Binding-site contacts:
Ligand atom C7 contacts residue THR98 of chain 1.F at 4.0 Å.
Ligand atom C6 contacts residue TRP108 of chain 1.I at 4.1 Å (hydrophobic).
Ligand atom N2 contacts residue GLN100 of chain 1.F at 4.2 Å.
Ligand atom O7 contacts residue GLN100 of chain 1.F at 4.1 Å.
Ligand atom C7 contacts residue GLN118 of chain 1.I at 4.3 Å.
Ligand atom N2 contacts residue GLN118 of chain 1.I at 3.5 Å (h-bond).
Ligand atom C5 contacts residue GLN118 of chain 1.I at 4.4 Å.
Ligand atom C8 contacts residue PHE121 of chain 1.F at 4.2 Å (hydrophobic).
Ligand atom O6 contacts residue LYS131 of chain 1.F at 3.6 Å.
Ligand atom O5 contacts residue LYS131 of chain 1.F at 3.9 Å.
Ligand atom O6 contacts residue TRP108 of chain 1.I at 4.4 Å.
Ligand atom C8 contacts residue TRP108 of chain 1.I at 3.8 Å (hydrophobic).
Ligand atom C8 contacts residue GLN118 of chain 1.I at 4.2 Å.
Ligand atom O7 contacts residue THR98 of chain 1.F at 4.0 Å.
Ligand atom C7 contacts residue TRP108 of chain 1.I at 4.5 Å (hydrophobic).
Ligand atom N2 contacts residue ASN122 of chain 1.F at 2.9 Å (h-bond).
Ligand atom C2 contacts residue GLN118 of chain 1.I at 4.3 Å.
Ligand atom O7 contacts residue TRP108 of chain 1.I at 4.3 Å.
Ligand atom C1 contacts residue GLN118 of chain 1.I at 4.1 Å.
Ligand atom O7 contacts residue ASN122 of chain 1.F at 3.9 Å.
Ligand atom O4 contacts residue GLN118 of chain 1.I at 4.4 Å.
Ligand atom O7 contacts residue ASP129 of chain 1.E at 4.2 Å.
Ligand atom C8 contacts residue THR98 of chain 1.F at 3.1 Å.
Ligand atom C6 contacts residue GLN118 of chain 1.I at 3.5 Å.
Ligand atom C4 contacts residue ASN122 of chain 1.F at 4.2 Å.
Ligand atom O6 contacts residue GLN118 of chain 1.I at 3.1 Å (h-bond).
Ligand atom O3 contacts residue GLN100 of chain 1.F at 3.7 Å.
Ligand atom C4 contacts residue GLN118 of chain 1.I at 4.2 Å.
Ligand atom C3 contacts residue ASN122 of chain 1.F at 3.8 Å.
Ligand atom O5 contacts residue ASN122 of chain 1.F at 2.4 Å (h-bond).
Ligand atom C7 contacts residue GLN100 of chain 1.F at 3.7 Å.
Ligand atom C8 contacts residue SER120 of chain 1.F at 3.9 Å.
Ligand atom C5 contacts residue ASN122 of chain 1.F at 3.7 Å.
Ligand atom C1 contacts residue ASN122 of chain 1.F at 1.4 Å.
Ligand atom C7 contacts residue ASN122 of chain 1.F at 3.6 Å.
Ligand atom C8 contacts residue GLN100 of chain 1.F at 3.5 Å.
Ligand atom C2 contacts residue ASN122 of chain 1.F at 2.4 Å.

Sequence of chain 1.I:
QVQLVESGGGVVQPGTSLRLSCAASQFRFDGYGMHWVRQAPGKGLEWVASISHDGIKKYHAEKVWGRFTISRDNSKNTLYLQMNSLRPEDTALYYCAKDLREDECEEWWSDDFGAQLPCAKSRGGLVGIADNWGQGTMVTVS

Sequence of chain 1.F:
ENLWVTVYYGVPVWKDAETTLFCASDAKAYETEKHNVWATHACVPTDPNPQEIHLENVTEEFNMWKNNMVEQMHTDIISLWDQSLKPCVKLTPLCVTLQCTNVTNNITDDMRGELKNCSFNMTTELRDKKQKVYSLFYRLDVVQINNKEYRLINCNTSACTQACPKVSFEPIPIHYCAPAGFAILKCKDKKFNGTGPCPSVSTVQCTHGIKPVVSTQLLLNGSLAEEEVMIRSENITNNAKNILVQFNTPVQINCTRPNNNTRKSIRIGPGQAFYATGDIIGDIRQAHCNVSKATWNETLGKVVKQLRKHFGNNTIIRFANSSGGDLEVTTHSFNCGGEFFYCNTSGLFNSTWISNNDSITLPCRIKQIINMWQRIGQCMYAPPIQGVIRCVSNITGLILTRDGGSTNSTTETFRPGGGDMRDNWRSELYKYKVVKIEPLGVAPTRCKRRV

Sequence of chain 1.E:
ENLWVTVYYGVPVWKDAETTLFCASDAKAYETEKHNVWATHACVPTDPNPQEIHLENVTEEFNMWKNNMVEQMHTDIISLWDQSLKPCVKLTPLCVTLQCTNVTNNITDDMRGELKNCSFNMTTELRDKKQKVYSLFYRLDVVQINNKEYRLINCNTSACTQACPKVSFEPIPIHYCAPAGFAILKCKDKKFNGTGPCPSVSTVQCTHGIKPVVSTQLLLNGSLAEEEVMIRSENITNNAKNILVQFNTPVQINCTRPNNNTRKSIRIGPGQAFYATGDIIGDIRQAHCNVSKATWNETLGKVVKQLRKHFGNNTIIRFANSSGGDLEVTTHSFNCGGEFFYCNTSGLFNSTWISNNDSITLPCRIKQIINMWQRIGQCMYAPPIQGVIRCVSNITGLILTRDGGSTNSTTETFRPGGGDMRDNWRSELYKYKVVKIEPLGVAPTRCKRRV

The small molecule below binds the protein below.
Small molecule (SMILES): CC(=O)N[C@H]1[C@H](O[C@H]2[C@H](O)[C@@H](NC(C)=O)CO[C@@H]2CO)O[C@H](CO)[C@@H](O[C@@H]2O[C@H](CO[C@H]3O[C@H](CO)[C@@H](O)[C@H](O)[C@@H]3O)[C@@H](O)[C@H](O[C@H]3O[C@H](CO)[C@@H](O)[C@H](O)[C@@H]3O)[C@@H]2O)[C@@H]1O